Binding-site contacts:
Ligand atom C1 contacts residue ILE211 of chain 16.E at 4.2 Å (hydrophobic).
Ligand atom C2 contacts residue ASN212 of chain 16.E at 2.4 Å.
Ligand atom C5 contacts residue ASN212 of chain 16.E at 3.7 Å.
Ligand atom O7 contacts residue ASN212 of chain 16.E at 4.5 Å.
Ligand atom C1 contacts residue ASN212 of chain 16.E at 1.4 Å.
Ligand atom C7 contacts residue ASN212 of chain 16.E at 3.9 Å.
Ligand atom C3 contacts residue ASN212 of chain 16.E at 3.8 Å.
Ligand atom C4 contacts residue ASN212 of chain 16.E at 4.2 Å.
Ligand atom N2 contacts residue ASN212 of chain 16.E at 2.9 Å (h-bond).
Ligand atom O5 contacts residue ASN212 of chain 16.E at 2.4 Å (h-bond).
Ligand atom N2 contacts residue ILE211 of chain 16.E at 4.3 Å.

The protein below binds the small molecule below.
Small molecule (SMILES): CC(=O)N[C@@H]1[C@@H](O)[C@H](O)[C@@H](CO)O[C@H]1O

Sequence of chain 16.E:
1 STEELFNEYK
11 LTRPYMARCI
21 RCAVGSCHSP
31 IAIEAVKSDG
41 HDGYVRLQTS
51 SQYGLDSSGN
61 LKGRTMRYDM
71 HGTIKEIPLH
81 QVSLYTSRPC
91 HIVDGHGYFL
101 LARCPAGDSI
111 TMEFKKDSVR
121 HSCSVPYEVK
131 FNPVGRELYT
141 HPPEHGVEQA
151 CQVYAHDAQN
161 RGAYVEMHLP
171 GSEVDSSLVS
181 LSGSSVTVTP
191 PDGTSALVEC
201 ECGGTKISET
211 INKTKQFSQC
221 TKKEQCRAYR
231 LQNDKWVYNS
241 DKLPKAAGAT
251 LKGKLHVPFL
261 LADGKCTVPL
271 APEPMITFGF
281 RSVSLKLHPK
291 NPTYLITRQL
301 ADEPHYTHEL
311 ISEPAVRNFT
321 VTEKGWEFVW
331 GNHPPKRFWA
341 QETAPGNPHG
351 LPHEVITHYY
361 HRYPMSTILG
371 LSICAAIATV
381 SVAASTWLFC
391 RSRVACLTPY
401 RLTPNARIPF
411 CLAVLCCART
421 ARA